Sequence of chain 8.B:
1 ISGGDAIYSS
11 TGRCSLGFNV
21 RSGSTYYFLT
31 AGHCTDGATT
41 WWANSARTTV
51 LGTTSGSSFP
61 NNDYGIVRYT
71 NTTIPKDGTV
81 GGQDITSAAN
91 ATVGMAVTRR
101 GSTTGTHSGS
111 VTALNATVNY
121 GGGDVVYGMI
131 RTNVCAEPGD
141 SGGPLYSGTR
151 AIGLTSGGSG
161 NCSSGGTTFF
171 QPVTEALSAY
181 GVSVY

Binding-site contacts:
Ligand atom CD1 contacts residue GLY157 of chain 8.B at 3.6 Å.
Ligand atom OXT contacts residue HIS33 of chain 8.B at 2.7 Å (h-bond).
Ligand atom CZ contacts residue LEU1 of chain 8.BA at 2.2 Å (hydrophobic).
Ligand atom N contacts residue LEU1 of chain 8.BA at 0.0 Å (h-bond).
Ligand atom CA contacts residue SER141 of chain 8.B at 2.5 Å.
Ligand atom OH contacts residue GLY160 of chain 8.B at 3.2 Å (h-bond).
Ligand atom CE1 contacts residue ALA136 of chain 8.B at 3.5 Å (hydrophobic).
Ligand atom CD2 contacts residue GLU137 of chain 8.B at 3.5 Å.
Ligand atom OH contacts residue ALA136 of chain 8.B at 3.3 Å (h-bond).
Ligand atom CE2 contacts residue ALA136 of chain 8.B at 3.7 Å (hydrophobic).
Ligand atom N contacts residue GOL1 of chain 8.DA at 2.4 Å (h-bond).
Ligand atom CD2 contacts residue LEU1 of chain 8.BA at 1.9 Å (hydrophobic).
Ligand atom O contacts residue SER141 of chain 8.B at 2.4 Å (h-bond).
Ligand atom O contacts residue ASP140 of chain 8.B at 3.7 Å.
Ligand atom N contacts residue SER156 of chain 8.B at 3.5 Å (h-bond).
Ligand atom C contacts residue HIS33 of chain 8.B at 3.7 Å.
Ligand atom CD1 contacts residue LEU1 of chain 8.BA at 0.4 Å (hydrophobic).
Ligand atom CD2 contacts residue PRO138 of chain 8.B at 3.4 Å (hydrophobic).
Ligand atom OH contacts residue SER159 of chain 8.B at 3.4 Å.
Ligand atom O contacts residue GLY139 of chain 8.B at 2.7 Å (h-bond).
Ligand atom CD1 contacts residue ALA136 of chain 8.B at 3.7 Å (hydrophobic).
Ligand atom O contacts residue LEU1 of chain 8.BA at 0.0 Å (h-bond).
Ligand atom C contacts residue LEU1 of chain 8.BA at 0.0 Å (hydrophobic).
Ligand atom CG contacts residue LEU1 of chain 8.BA at 1.1 Å (hydrophobic).
Ligand atom OXT contacts residue SER141 of chain 8.B at 2.3 Å (h-bond).
Ligand atom O contacts residue PRO138 of chain 8.B at 3.6 Å.
Ligand atom CA contacts residue LEU1 of chain 8.BA at 0.1 Å (hydrophobic).
Ligand atom CZ contacts residue ALA136 of chain 8.B at 3.2 Å (hydrophobic).
Ligand atom CE2 contacts residue LEU1 of chain 8.BA at 2.4 Å (hydrophobic).
Ligand atom OH contacts residue GLY158 of chain 8.B at 3.4 Å.
Ligand atom OH contacts residue LEU1 of chain 8.BA at 3.6 Å.
Ligand atom CB contacts residue LEU1 of chain 8.BA at 0.7 Å (hydrophobic).
Ligand atom CB contacts residue GLU137 of chain 8.B at 3.6 Å.
Ligand atom CE1 contacts residue LEU1 of chain 8.BA at 1.3 Å (hydrophobic).
Ligand atom CE1 contacts residue GLY158 of chain 8.B at 3.6 Å.
Ligand atom N contacts residue SER141 of chain 8.B at 2.8 Å (h-bond).
Ligand atom CB contacts residue SER141 of chain 8.B at 2.8 Å.
Ligand atom OXT contacts residue LEU1 of chain 8.BA at 0.0 Å (h-bond).
Ligand atom CE1 contacts residue GLY157 of chain 8.B at 3.7 Å.
Ligand atom C contacts residue SER141 of chain 8.B at 1.7 Å.

A small-molecule ligand and the protein it binds are described below.
Small molecule (SMILES): N[C@@H](Cc1ccc(O)cc1)C(=O)O